Binding-site contacts:
Ligand atom C6 contacts residue THR134 of chain 56.B at 3.5 Å.
Ligand atom N2 contacts residue ARG56 of chain 60.C at 3.9 Å.
Ligand atom O3 contacts residue ASP59 of chain 60.C at 4.0 Å.
Ligand atom C2 contacts residue LYS193 of chain 56.A at 3.6 Å.
Ligand atom C3 contacts residue ARG56 of chain 60.C at 3.9 Å.
Ligand atom O5S contacts residue ARG135 of chain 56.B at 3.6 Å.
Ligand atom C5 contacts residue THR134 of chain 56.B at 3.9 Å.
Ligand atom O5 contacts residue LYS193 of chain 56.A at 3.6 Å.
Ligand atom O5S contacts residue ASN88 of chain 60.C at 3.0 Å (h-bond).
Ligand atom C5 contacts residue ARG135 of chain 56.B at 4.1 Å.
Ligand atom O1S contacts residue ASP59 of chain 60.C at 3.0 Å.
Ligand atom C4 contacts residue LYS193 of chain 56.A at 3.4 Å.
Ligand atom O6 contacts residue ARG135 of chain 56.B at 3.6 Å.
Ligand atom C3 contacts residue LYS193 of chain 56.A at 3.6 Å.
Ligand atom O3S contacts residue LYS193 of chain 56.A at 3.1 Å (salt-bridge).
Ligand atom C1 contacts residue ASP133 of chain 56.B at 4.0 Å.
Ligand atom S1 contacts residue ASP59 of chain 60.C at 3.7 Å.
Ligand atom O2S contacts residue ARG56 of chain 60.C at 4.1 Å.
Ligand atom O2S contacts residue ASP59 of chain 60.C at 3.2 Å.
Ligand atom O6S contacts residue ARG56 of chain 60.C at 3.7 Å.
Ligand atom S1 contacts residue ASP58 of chain 60.C at 3.7 Å.
Ligand atom S2 contacts residue ARG135 of chain 56.B at 4.0 Å.
Ligand atom S2 contacts residue ASN88 of chain 60.C at 4.0 Å.
Ligand atom O3S contacts residue THR134 of chain 56.B at 3.3 Å (h-bond).
Ligand atom O5S contacts residue ARG56 of chain 60.C at 3.6 Å (salt-bridge).
Ligand atom O4 contacts residue THR195 of chain 56.A at 3.7 Å.
Ligand atom O2S contacts residue ASP58 of chain 60.C at 2.3 Å (salt-bridge).
Ligand atom O1S contacts residue ASP58 of chain 60.C at 4.1 Å.
Ligand atom O1 contacts residue ASP133 of chain 56.B at 4.1 Å.
Ligand atom O6S contacts residue ASN88 of chain 60.C at 3.9 Å.
Ligand atom O6S contacts residue LYS193 of chain 56.A at 3.4 Å.
Ligand atom O5 contacts residue ARG135 of chain 56.B at 3.2 Å.
Ligand atom O6S contacts residue ARG135 of chain 56.B at 3.7 Å.
Ligand atom O6B contacts residue LYS193 of chain 56.A at 4.1 Å.
Ligand atom S2 contacts residue ARG56 of chain 60.C at 3.4 Å (salt-bridge).
Ligand atom O6 contacts residue LYS193 of chain 56.A at 3.5 Å.
Ligand atom O4S contacts residue ARG56 of chain 60.C at 2.5 Å (salt-bridge).
Ligand atom O3 contacts residue ARG56 of chain 60.C at 3.9 Å.
Ligand atom C6 contacts residue ARG135 of chain 56.B at 3.8 Å.
Ligand atom O3 contacts residue LYS193 of chain 56.A at 2.8 Å (salt-bridge).

A small-molecule ligand and the protein it binds are described below.
Small molecule (SMILES): O=C(O)[C@@H]1O[C@@H](O[C@H]2[C@H](O)[C@@H](NS(=O)(=O)O)[C@@H](O)O[C@@H]2COS(=O)(=O)O)[C@H](OS(=O)(=O)O)[C@@H](O)[C@@H]1O[C@H]1O[C@H](COS(=O)(=O)O)[C@@H](O)[C@H](O)[C@H]1NS(=O)(=O)O

Sequence of chain 56.B:
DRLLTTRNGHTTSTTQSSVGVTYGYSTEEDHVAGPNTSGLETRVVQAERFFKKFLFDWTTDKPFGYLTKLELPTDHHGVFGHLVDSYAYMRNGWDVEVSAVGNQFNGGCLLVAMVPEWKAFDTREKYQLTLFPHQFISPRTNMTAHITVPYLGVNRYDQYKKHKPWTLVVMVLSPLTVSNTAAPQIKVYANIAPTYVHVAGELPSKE

Sequence of chain 60.C:
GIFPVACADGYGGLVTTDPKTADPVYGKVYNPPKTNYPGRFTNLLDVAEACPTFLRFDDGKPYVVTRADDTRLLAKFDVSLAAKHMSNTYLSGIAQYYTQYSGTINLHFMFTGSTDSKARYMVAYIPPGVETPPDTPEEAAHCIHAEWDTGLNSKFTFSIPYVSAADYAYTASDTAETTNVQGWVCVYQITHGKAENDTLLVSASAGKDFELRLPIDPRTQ

Sequence of chain 56.A:
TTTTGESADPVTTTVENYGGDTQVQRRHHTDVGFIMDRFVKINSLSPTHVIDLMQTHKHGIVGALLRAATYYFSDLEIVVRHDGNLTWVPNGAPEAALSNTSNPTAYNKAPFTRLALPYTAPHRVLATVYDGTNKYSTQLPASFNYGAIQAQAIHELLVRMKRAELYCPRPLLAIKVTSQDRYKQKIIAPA